Sequence of chain 1.A:
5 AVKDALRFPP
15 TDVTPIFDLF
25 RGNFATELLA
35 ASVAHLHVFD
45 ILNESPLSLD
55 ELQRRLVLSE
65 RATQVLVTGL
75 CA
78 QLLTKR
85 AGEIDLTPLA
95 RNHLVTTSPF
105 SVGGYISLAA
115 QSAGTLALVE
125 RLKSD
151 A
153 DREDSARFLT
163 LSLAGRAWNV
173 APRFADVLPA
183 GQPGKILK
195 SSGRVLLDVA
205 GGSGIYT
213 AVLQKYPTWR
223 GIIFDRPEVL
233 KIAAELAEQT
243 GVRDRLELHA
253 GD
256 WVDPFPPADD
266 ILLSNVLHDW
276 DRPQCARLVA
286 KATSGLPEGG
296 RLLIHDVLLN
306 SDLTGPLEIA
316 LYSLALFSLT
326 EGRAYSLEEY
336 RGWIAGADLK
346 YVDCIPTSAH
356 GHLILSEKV

Binding-site contacts:
Ligand atom CAT contacts residue LEU165 of chain 1.B at 4.0 Å (hydrophobic).
Ligand atom CAI contacts residue LEU321 of chain 1.B at 4.0 Å (hydrophobic).
Ligand atom CAE contacts residue LEU324 of chain 1.B at 3.9 Å (hydrophobic).
Ligand atom OAL contacts residue LEU324 of chain 1.B at 4.1 Å.
Ligand atom CAP contacts residue LEU324 of chain 1.B at 4.2 Å (hydrophobic).
Ligand atom CAK contacts residue TYR109 of chain 1.A at 3.8 Å (hydrophobic).
Ligand atom CAO contacts residue ASP274 of chain 1.B at 3.9 Å.
Ligand atom OAC contacts residue TYR109 of chain 1.A at 2.5 Å (h-bond).
Ligand atom OAD contacts residue HIS273 of chain 1.B at 2.6 Å (h-bond).
Ligand atom CAN contacts residue TYR109 of chain 1.A at 3.6 Å (hydrophobic).
Ligand atom CAI contacts residue TYR317 of chain 1.B at 2.8 Å (hydrophobic).
Ligand atom CAN contacts residue TYR317 of chain 1.B at 2.9 Å (hydrophobic).
Ligand atom CAI contacts residue HIS273 of chain 1.B at 3.4 Å.
Ligand atom CAQ contacts residue LEU161 of chain 1.B at 4.2 Å (hydrophobic).
Ligand atom CAG contacts residue LEU324 of chain 1.B at 3.8 Å (hydrophobic).
Ligand atom CAM contacts residue LEU324 of chain 1.B at 4.0 Å (hydrophobic).
Ligand atom CAR contacts residue ASP274 of chain 1.B at 3.4 Å.
Ligand atom CAS contacts residue LEU165 of chain 1.B at 4.2 Å (hydrophobic).
Ligand atom CAI contacts residue ARG168 of chain 1.B at 3.2 Å.
Ligand atom CAP contacts residue LEU161 of chain 1.B at 3.7 Å (hydrophobic).
Ligand atom CAK contacts residue LEU165 of chain 1.B at 3.9 Å (hydrophobic).
Ligand atom CAK contacts residue TYR317 of chain 1.B at 4.2 Å (hydrophobic).
Ligand atom OAD contacts residue ASN270 of chain 1.B at 2.9 Å (h-bond).
Ligand atom CAN contacts residue ARG168 of chain 1.B at 3.6 Å.
Ligand atom CAO contacts residue TYR317 of chain 1.B at 4.0 Å (hydrophobic).
Ligand atom CAG contacts residue LEU161 of chain 1.B at 3.9 Å (hydrophobic).
Ligand atom OAD contacts residue ASP274 of chain 1.B at 3.3 Å (salt-bridge).
Ligand atom CAT contacts residue ASP274 of chain 1.B at 3.9 Å.
Ligand atom CAO contacts residue ASN270 of chain 1.B at 4.2 Å.
Ligand atom CAO contacts residue ARG168 of chain 1.B at 4.1 Å.
Ligand atom OAC contacts residue ARG168 of chain 1.B at 2.9 Å (salt-bridge).
Ligand atom CAO contacts residue LEU165 of chain 1.B at 4.1 Å (hydrophobic).
Ligand atom CAN contacts residue LEU321 of chain 1.B at 4.2 Å (hydrophobic).
Ligand atom CAN contacts residue LEU165 of chain 1.B at 4.1 Å (hydrophobic).
Ligand atom CAO contacts residue LEU321 of chain 1.B at 4.1 Å (hydrophobic).
Ligand atom CAH contacts residue LEU161 of chain 1.B at 3.8 Å (hydrophobic).
Ligand atom OAA contacts residue ASP274 of chain 1.B at 2.6 Å (salt-bridge).
Ligand atom OAC contacts residue TYR317 of chain 1.B at 2.5 Å (h-bond).
Ligand atom CAF contacts residue LEU161 of chain 1.B at 4.1 Å (hydrophobic).
Ligand atom CAO contacts residue HIS273 of chain 1.B at 3.2 Å.

Sequence of chain 1.B:
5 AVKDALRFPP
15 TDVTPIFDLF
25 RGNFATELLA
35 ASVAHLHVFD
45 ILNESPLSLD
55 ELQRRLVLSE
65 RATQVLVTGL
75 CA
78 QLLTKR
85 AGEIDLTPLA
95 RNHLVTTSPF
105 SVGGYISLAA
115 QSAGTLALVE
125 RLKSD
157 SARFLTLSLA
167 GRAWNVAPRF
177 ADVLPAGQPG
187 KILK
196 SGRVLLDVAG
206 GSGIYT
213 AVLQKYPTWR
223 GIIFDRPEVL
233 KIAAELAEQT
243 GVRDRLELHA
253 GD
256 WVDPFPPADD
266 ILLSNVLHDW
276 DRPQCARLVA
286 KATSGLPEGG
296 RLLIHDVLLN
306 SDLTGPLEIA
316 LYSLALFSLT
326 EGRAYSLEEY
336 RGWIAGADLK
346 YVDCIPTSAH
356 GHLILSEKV

The small molecule below binds the protein below.
Small molecule (SMILES): O=c1cc(-c2ccc(O)cc2)oc2cc(O)cc(O)c12